Binding-site contacts:
Ligand atom C5 contacts residue ASN107 of chain 1.A at 4.0 Å.
Ligand atom C2 contacts residue SER23 of chain 1.A at 3.4 Å.
Ligand atom C8 contacts residue ARG71 of chain 1.A at 3.7 Å.
Ligand atom C5 contacts residue VAL106 of chain 1.A at 4.5 Å (hydrophobic).
Ligand atom N2 contacts residue PHE70 of chain 1.A at 3.7 Å.
Ligand atom C8 contacts residue PHE70 of chain 1.A at 3.5 Å (hydrophobic).
Ligand atom O5 contacts residue ASN22 of chain 1.A at 2.4 Å (h-bond).
Ligand atom O7 contacts residue PRO69 of chain 1.A at 3.9 Å.
Ligand atom C7 contacts residue PHE70 of chain 1.A at 3.5 Å (hydrophobic).
Ligand atom C1 contacts residue SER23 of chain 1.A at 3.6 Å.
Ligand atom O4 contacts residue ASN107 of chain 1.A at 4.5 Å.
Ligand atom C7 contacts residue ASN22 of chain 1.A at 3.7 Å.
Ligand atom C7 contacts residue SER23 of chain 1.A at 3.6 Å.
Ligand atom O3 contacts residue SER23 of chain 1.A at 4.2 Å.
Ligand atom O5 contacts residue VAL106 of chain 1.A at 3.7 Å.
Ligand atom C5 contacts residue ASN22 of chain 1.A at 3.6 Å.
Ligand atom N2 contacts residue SER23 of chain 1.A at 2.7 Å (h-bond).
Ligand atom O6 contacts residue VAL106 of chain 1.A at 4.4 Å.
Ligand atom O7 contacts residue PHE70 of chain 1.A at 4.0 Å.
Ligand atom O5 contacts residue ALA72 of chain 1.A at 4.0 Å.
Ligand atom C1 contacts residue PHE70 of chain 1.A at 3.8 Å (hydrophobic).
Ligand atom C8 contacts residue ASN107 of chain 1.A at 4.3 Å.
Ligand atom C2 contacts residue ASN22 of chain 1.A at 2.5 Å.
Ligand atom O7 contacts residue SER23 of chain 1.A at 3.6 Å.
Ligand atom C6 contacts residue VAL106 of chain 1.A at 4.1 Å (hydrophobic).
Ligand atom C8 contacts residue ASN22 of chain 1.A at 4.2 Å.
Ligand atom C1 contacts residue ASN22 of chain 1.A at 1.4 Å.
Ligand atom N2 contacts residue ASN22 of chain 1.A at 2.8 Å (h-bond).
Ligand atom O6 contacts residue ALA72 of chain 1.A at 3.4 Å.
Ligand atom C2 contacts residue PHE70 of chain 1.A at 3.9 Å (hydrophobic).
Ligand atom C6 contacts residue ASN107 of chain 1.A at 4.1 Å.
Ligand atom C3 contacts residue SER23 of chain 1.A at 3.5 Å.
Ligand atom C6 contacts residue ALA72 of chain 1.A at 4.2 Å (hydrophobic).
Ligand atom O7 contacts residue ASN107 of chain 1.A at 4.1 Å.
Ligand atom C4 contacts residue ASN22 of chain 1.A at 4.3 Å.
Ligand atom C3 contacts residue ASN22 of chain 1.A at 3.8 Å.
Ligand atom O7 contacts residue ASN22 of chain 1.A at 3.8 Å.

A protein and the small-molecule ligand that binds it are described below.
Small molecule (SMILES): CC(=O)N[C@H]1[C@H](O[C@H]2[C@H](O)[C@@H](NC(C)=O)CO[C@@H]2CO)O[C@H](CO)[C@@H](O[C@@H]2O[C@H](CO[C@H]3O[C@H](CO)[C@@H](O)[C@H](O)[C@@H]3O)[C@@H](O)[C@H](O[C@H]3O[C@H](CO)[C@@H](O)[C@H](O)[C@@H]3O)[C@@H]2O)[C@@H]1O

Sequence of chain 1.A:
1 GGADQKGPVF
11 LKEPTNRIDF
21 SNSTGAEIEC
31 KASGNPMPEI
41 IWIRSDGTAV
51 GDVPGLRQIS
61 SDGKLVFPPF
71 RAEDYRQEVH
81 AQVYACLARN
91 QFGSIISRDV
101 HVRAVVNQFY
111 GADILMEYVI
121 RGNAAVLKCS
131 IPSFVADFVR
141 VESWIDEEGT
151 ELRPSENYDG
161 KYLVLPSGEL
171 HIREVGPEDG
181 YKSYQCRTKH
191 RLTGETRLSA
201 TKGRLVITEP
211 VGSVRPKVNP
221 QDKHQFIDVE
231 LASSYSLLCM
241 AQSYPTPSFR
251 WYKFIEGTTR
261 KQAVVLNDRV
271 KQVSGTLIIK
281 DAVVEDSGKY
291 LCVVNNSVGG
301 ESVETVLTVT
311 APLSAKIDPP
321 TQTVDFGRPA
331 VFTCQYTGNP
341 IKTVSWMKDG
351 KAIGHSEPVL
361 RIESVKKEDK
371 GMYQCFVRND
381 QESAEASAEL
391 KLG